The protein below binds the small molecule below.
Small molecule (SMILES): Nc1ncnc2c1ncn2[C@H]1C[C@H](O)[C@@H](COP(=O)(O)O)O1

Binding-site contacts:
Ligand atom P contacts residue PHE272 of chain 5.A at 4.3 Å.
Ligand atom OP1 contacts residue ASP273 of chain 5.A at 3.3 Å.
Ligand atom P contacts residue ASN491 of chain 5.A at 3.0 Å.
Ligand atom O5' contacts residue ASP273 of chain 5.A at 4.1 Å.
Ligand atom OP2 contacts residue ASP273 of chain 5.A at 2.4 Å.
Ligand atom P contacts residue ASP273 of chain 5.A at 2.8 Å.
Ligand atom P contacts residue TYR271 of chain 5.A at 4.5 Å.
Ligand atom OP1 contacts residue TYR271 of chain 5.A at 3.1 Å (h-bond).
Ligand atom OP1 contacts residue ASN491 of chain 5.A at 3.6 Å.
Ligand atom O5' contacts residue ASN491 of chain 5.A at 3.5 Å (h-bond).
Ligand atom OP1 contacts residue PHE272 of chain 5.A at 3.4 Å.
Ligand atom C5' contacts residue ASN491 of chain 5.A at 4.0 Å.
Ligand atom C5' contacts residue ASP273 of chain 5.A at 3.8 Å.
Ligand atom OP2 contacts residue ASN491 of chain 5.A at 1.7 Å (h-bond).

Sequence of chain 5.A:
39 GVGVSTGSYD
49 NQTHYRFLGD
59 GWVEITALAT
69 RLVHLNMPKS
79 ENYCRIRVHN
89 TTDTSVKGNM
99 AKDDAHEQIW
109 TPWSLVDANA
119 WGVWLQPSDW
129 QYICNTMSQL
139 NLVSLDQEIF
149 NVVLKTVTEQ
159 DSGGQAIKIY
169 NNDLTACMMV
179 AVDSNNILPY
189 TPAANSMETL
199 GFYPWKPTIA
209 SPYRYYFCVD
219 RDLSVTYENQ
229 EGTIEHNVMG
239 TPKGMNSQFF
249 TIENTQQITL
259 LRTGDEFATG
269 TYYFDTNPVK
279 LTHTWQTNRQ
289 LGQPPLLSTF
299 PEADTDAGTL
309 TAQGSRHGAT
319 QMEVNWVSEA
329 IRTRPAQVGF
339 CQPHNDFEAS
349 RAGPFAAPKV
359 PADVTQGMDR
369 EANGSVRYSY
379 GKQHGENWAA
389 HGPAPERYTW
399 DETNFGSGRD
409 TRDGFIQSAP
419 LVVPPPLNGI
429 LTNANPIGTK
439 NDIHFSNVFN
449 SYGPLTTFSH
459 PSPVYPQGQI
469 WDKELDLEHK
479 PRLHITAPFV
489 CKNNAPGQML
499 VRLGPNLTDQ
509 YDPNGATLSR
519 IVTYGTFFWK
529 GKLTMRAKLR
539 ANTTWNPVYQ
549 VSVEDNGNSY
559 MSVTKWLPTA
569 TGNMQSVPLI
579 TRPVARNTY